This protein binds this small molecule.
Small molecule (SMILES): CC(=O)N[C@@H]1O[C@H](CO)[C@@H](O)[C@H](O)[C@H]1O

Sequence of chain 1.B:
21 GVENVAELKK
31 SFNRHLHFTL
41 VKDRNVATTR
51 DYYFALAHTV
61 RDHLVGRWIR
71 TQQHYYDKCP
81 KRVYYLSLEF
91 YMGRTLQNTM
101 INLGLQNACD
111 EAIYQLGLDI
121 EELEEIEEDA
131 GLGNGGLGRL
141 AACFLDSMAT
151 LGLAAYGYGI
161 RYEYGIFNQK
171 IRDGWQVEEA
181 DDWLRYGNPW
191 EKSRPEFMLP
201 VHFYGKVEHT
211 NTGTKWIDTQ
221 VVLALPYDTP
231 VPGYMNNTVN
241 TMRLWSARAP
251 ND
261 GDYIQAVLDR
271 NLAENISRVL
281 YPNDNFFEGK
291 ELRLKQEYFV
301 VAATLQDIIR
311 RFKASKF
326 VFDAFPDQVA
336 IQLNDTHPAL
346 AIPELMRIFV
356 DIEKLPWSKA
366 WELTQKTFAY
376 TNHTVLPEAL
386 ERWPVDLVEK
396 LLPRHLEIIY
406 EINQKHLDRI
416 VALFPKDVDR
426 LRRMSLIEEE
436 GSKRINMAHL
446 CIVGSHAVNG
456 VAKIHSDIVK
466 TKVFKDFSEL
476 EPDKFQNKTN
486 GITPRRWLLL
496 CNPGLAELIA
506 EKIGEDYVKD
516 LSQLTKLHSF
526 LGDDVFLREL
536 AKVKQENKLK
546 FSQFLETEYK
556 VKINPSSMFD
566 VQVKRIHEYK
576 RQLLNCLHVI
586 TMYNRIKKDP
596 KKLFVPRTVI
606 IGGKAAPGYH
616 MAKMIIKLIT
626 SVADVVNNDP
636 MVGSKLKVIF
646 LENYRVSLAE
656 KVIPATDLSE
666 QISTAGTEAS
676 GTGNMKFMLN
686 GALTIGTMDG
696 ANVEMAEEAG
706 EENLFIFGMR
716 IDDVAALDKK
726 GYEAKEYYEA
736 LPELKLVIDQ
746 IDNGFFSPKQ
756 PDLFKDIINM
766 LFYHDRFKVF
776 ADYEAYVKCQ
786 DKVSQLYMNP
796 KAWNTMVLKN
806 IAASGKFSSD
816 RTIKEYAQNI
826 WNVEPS

Binding-site contacts:
Ligand atom O6 contacts residue HIS378 of chain 1.B at 2.8 Å (h-bond).
Ligand atom O2 contacts residue ASN285 of chain 1.B at 2.8 Å (h-bond).
Ligand atom C2 contacts residue ASN285 of chain 1.B at 3.9 Å.
Ligand atom N1 contacts residue ASN285 of chain 1.B at 3.8 Å.
Ligand atom C6 contacts residue ASN485 of chain 1.B at 3.3 Å.
Ligand atom C7 contacts residue HIS378 of chain 1.B at 3.8 Å.
Ligand atom O3 contacts residue GLU673 of chain 1.B at 2.7 Å (salt-bridge).
Ligand atom O4 contacts residue THR677 of chain 1.B at 3.9 Å.
Ligand atom N1 contacts residue HIS378 of chain 1.B at 2.8 Å (h-bond).
Ligand atom O4 contacts residue SER675 of chain 1.B at 3.4 Å.
Ligand atom O3 contacts residue ALA674 of chain 1.B at 3.5 Å (h-bond).
Ligand atom O2 contacts residue GLU673 of chain 1.B at 3.5 Å (salt-bridge).
Ligand atom O4 contacts residue ASN485 of chain 1.B at 3.4 Å (h-bond).
Ligand atom C1 contacts residue HIS378 of chain 1.B at 3.6 Å.
Ligand atom O7 contacts residue ASN285 of chain 1.B at 3.7 Å.
Ligand atom C8 contacts residue HIS378 of chain 1.B at 3.9 Å.
Ligand atom O5 contacts residue HIS378 of chain 1.B at 3.9 Å.
Ligand atom C7 contacts residue LEU137 of chain 1.B at 3.6 Å (hydrophobic).
Ligand atom C6 contacts residue LEU137 of chain 1.B at 4.0 Å (hydrophobic).
Ligand atom C8 contacts residue ASP340 of chain 1.B at 3.4 Å.
Ligand atom C8 contacts residue ASN285 of chain 1.B at 3.3 Å.
Ligand atom C6 contacts residue HIS378 of chain 1.B at 3.8 Å.
Ligand atom C3 contacts residue GLU673 of chain 1.B at 3.5 Å.
Ligand atom O6 contacts residue LEU140 of chain 1.B at 3.7 Å.
Ligand atom O3 contacts residue SER675 of chain 1.B at 3.0 Å (h-bond).
Ligand atom O6 contacts residue VAL456 of chain 1.B at 3.7 Å.
Ligand atom C2 contacts residue HIS378 of chain 1.B at 3.5 Å.
Ligand atom O6 contacts residue ASN485 of chain 1.B at 2.9 Å (h-bond).
Ligand atom O2 contacts residue TYR574 of chain 1.B at 3.2 Å (h-bond).
Ligand atom C8 contacts residue LEU137 of chain 1.B at 3.7 Å (hydrophobic).
Ligand atom C8 contacts residue THR379 of chain 1.B at 3.6 Å.
Ligand atom C6 contacts residue GLY136 of chain 1.B at 3.6 Å.
Ligand atom C5 contacts residue LEU137 of chain 1.B at 3.9 Å (hydrophobic).
Ligand atom O3 contacts residue GLY676 of chain 1.B at 3.0 Å (h-bond).
Ligand atom C4 contacts residue GLY676 of chain 1.B at 3.6 Å.
Ligand atom O7 contacts residue LEU137 of chain 1.B at 3.4 Å.
Ligand atom C5 contacts residue GLY136 of chain 1.B at 3.9 Å.
Ligand atom O4 contacts residue GLY676 of chain 1.B at 2.7 Å (h-bond).
Ligand atom C7 contacts residue ASN285 of chain 1.B at 3.6 Å.
Ligand atom C3 contacts residue GLY676 of chain 1.B at 3.8 Å.